Sequence of chain 1.A:
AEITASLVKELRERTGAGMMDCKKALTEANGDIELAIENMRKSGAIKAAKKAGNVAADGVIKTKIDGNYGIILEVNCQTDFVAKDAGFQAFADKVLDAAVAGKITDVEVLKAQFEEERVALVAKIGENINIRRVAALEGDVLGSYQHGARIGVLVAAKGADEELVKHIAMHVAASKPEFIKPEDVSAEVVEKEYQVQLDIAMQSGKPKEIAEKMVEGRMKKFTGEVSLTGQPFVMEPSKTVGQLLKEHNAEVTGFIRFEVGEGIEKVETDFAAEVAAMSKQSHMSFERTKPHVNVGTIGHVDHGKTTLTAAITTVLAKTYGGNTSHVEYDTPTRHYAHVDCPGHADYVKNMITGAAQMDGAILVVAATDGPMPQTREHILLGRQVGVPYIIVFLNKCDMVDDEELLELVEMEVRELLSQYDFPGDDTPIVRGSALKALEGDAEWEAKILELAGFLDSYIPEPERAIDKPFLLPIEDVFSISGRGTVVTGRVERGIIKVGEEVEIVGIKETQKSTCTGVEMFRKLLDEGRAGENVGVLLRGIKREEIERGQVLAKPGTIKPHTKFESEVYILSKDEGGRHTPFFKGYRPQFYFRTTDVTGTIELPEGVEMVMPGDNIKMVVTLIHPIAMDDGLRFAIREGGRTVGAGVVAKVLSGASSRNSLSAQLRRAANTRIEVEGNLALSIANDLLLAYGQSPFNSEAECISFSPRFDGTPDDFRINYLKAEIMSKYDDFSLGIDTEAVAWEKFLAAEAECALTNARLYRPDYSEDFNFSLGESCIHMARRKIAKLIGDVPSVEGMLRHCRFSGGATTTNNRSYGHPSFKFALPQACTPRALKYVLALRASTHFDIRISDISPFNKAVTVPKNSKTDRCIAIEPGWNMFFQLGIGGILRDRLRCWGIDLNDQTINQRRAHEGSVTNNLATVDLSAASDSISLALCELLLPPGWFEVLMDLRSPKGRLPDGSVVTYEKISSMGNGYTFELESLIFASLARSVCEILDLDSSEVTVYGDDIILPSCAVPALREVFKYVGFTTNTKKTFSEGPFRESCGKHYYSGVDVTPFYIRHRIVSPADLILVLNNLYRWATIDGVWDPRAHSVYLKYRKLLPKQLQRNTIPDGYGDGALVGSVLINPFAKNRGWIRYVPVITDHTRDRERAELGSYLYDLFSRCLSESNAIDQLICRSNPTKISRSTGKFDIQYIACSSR

The protein below binds the small molecule below.
Small molecule (SMILES): Nc1nc2c(ncn2[C@@H]2O[C@H](CO[P](=O)(O)O[P](=O)(O)OP(=O)(O)O)C[C@H]2O)c(=O)[nH]1

Binding-site contacts:
Ligand atom O2B contacts residue SER970 of chain 1.A at 3.1 Å (h-bond).
Ligand atom C2' contacts residue GLU1026 of chain 1.A at 3.6 Å.
Ligand atom C5' contacts residue ASP1053 of chain 1.A at 3.6 Å.
Ligand atom O2B contacts residue LEU969 of chain 1.A at 3.4 Å (h-bond).
Ligand atom O3B contacts residue LYS908 of chain 1.A at 3.6 Å.
Ligand atom O1A contacts residue CA1 of chain 1.D at 2.6 Å.
Ligand atom O4' contacts residue C8 of chain 1.B at 3.0 Å.
Ligand atom N7 contacts residue C8 of chain 1.B at 3.5 Å.
Ligand atom N2 contacts residue GLY1018 of chain 1.A at 3.5 Å (h-bond).
Ligand atom O6 contacts residue C8 of chain 1.B at 3.5 Å (h-bond).
Ligand atom O2A contacts residue ARG914 of chain 1.A at 3.0 Å (salt-bridge).
Ligand atom O2' contacts residue SER973 of chain 1.A at 2.8 Å (h-bond).
Ligand atom O3G contacts residue SER970 of chain 1.A at 2.4 Å (h-bond).
Ligand atom O3A contacts residue ARG914 of chain 1.A at 3.5 Å (salt-bridge).
Ligand atom C3' contacts residue SER973 of chain 1.A at 3.5 Å.
Ligand atom C2' contacts residue SER973 of chain 1.A at 3.4 Å.
Ligand atom PG contacts residue SER970 of chain 1.A at 2.9 Å.
Ligand atom PB contacts residue CA1 of chain 1.D at 3.4 Å.
Ligand atom PG contacts residue CA1 of chain 1.D at 3.6 Å.
Ligand atom C4' contacts residue GLU1026 of chain 1.A at 3.6 Å.
Ligand atom O1G contacts residue LYS908 of chain 1.A at 2.8 Å (salt-bridge).
Ligand atom O2G contacts residue LEU969 of chain 1.A at 3.5 Å (h-bond).
Ligand atom O3B contacts residue SER970 of chain 1.A at 2.5 Å (h-bond).
Ligand atom C5 contacts residue C8 of chain 1.B at 3.6 Å.
Ligand atom N7 contacts residue ARG914 of chain 1.A at 3.5 Å.
Ligand atom PA contacts residue CA1 of chain 1.D at 3.7 Å.
Ligand atom C1' contacts residue C8 of chain 1.B at 3.7 Å.
Ligand atom O2B contacts residue ALA972 of chain 1.A at 2.9 Å (h-bond).
Ligand atom O3A contacts residue CA1 of chain 1.D at 3.6 Å.
Ligand atom O1A contacts residue ASP1053 of chain 1.A at 3.2 Å (salt-bridge).
Ligand atom C5' contacts residue C8 of chain 1.B at 3.5 Å.
Ligand atom O1B contacts residue ARG914 of chain 1.A at 3.4 Å (salt-bridge).
Ligand atom O2' contacts residue GLU1026 of chain 1.A at 2.5 Å (salt-bridge).
Ligand atom C8 contacts residue C8 of chain 1.B at 3.6 Å.
Ligand atom O2G contacts residue ASP968 of chain 1.A at 3.3 Å (salt-bridge).
Ligand atom O2B contacts residue CA1 of chain 1.D at 2.5 Å.
Ligand atom O2G contacts residue CA1 of chain 1.D at 2.5 Å.
Ligand atom O1A contacts residue ASP968 of chain 1.A at 3.7 Å.
Ligand atom O2G contacts residue SER970 of chain 1.A at 3.4 Å (h-bond).
Ligand atom PB contacts residue SER970 of chain 1.A at 3.3 Å.